Sequence of chain 1.C:
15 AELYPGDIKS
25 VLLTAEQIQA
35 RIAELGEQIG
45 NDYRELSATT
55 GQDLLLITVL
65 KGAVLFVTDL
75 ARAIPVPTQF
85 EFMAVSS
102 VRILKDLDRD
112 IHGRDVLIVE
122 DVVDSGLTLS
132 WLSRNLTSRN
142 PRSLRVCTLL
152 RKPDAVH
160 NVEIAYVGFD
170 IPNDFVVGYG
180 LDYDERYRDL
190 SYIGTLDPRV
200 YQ

Binding-site contacts:
Ligand atom C6 contacts residue VAL175 of chain 1.C at 3.7 Å (hydrophobic).
Ligand atom OAI contacts residue SER126 of chain 1.C at 3.0 Å (h-bond).
Ligand atom OAF contacts residue ASP181 of chain 1.C at 3.0 Å (salt-bridge).
Ligand atom OAH contacts residue THR129 of chain 1.C at 2.8 Å (h-bond).
Ligand atom OAH contacts residue SER126 of chain 1.C at 3.1 Å (h-bond).
Ligand atom CAK contacts residue VAL89 of chain 1.C at 3.5 Å (hydrophobic).
Ligand atom N2 contacts residue ASP181 of chain 1.C at 2.9 Å (salt-bridge).
Ligand atom PBF contacts residue SER126 of chain 1.C at 3.2 Å.
Ligand atom C2 contacts residue PHE174 of chain 1.C at 3.4 Å (hydrophobic).
Ligand atom N2 contacts residue PHE174 of chain 1.C at 3.6 Å.
Ligand atom OAI contacts residue ASP125 of chain 1.C at 2.7 Å (salt-bridge).
Ligand atom O6 contacts residue PHE174 of chain 1.C at 3.3 Å.
Ligand atom PBE contacts residue MG1 of chain 1.M at 3.6 Å.
Ligand atom N1 contacts residue PHE174 of chain 1.C at 3.4 Å.
Ligand atom OAE contacts residue VAL63 of chain 1.C at 3.6 Å.
Ligand atom C6 contacts residue PHE174 of chain 1.C at 3.5 Å (hydrophobic).
Ligand atom OAF contacts residue ARG187 of chain 1.C at 3.4 Å (salt-bridge).
Ligand atom OAC contacts residue GLY66 of chain 1.C at 2.8 Å (h-bond).
Ligand atom OAH contacts residue LEU128 of chain 1.C at 3.5 Å (h-bond).
Ligand atom PBF contacts residue GLY127 of chain 1.C at 3.6 Å.
Ligand atom OAC contacts residue LYS65 of chain 1.C at 3.1 Å (salt-bridge).
Ligand atom OAE contacts residue VAL89 of chain 1.C at 3.4 Å.
Ligand atom N1 contacts residue VAL175 of chain 1.C at 2.8 Å (h-bond).
Ligand atom O6 contacts residue ASP173 of chain 1.C at 3.5 Å (salt-bridge).
Ligand atom OAD contacts residue SER126 of chain 1.C at 2.6 Å (h-bond).
Ligand atom OAF contacts residue MG1 of chain 1.M at 2.2 Å.
Ligand atom OAC contacts residue LEU64 of chain 1.C at 3.6 Å.
Ligand atom OAG contacts residue LYS65 of chain 1.C at 2.9 Å (salt-bridge).
Ligand atom C6 contacts residue LYS153 of chain 1.C at 3.6 Å.
Ligand atom C8 contacts residue ASP125 of chain 1.C at 3.5 Å.
Ligand atom N7 contacts residue LYS153 of chain 1.C at 3.1 Å (salt-bridge).
Ligand atom N2 contacts residue VAL175 of chain 1.C at 3.5 Å (h-bond).
Ligand atom C5 contacts residue LYS153 of chain 1.C at 3.6 Å.
Ligand atom PBE contacts residue LYS65 of chain 1.C at 3.5 Å.
Ligand atom C2 contacts residue VAL175 of chain 1.C at 3.6 Å (hydrophobic).
Ligand atom O6 contacts residue LYS153 of chain 1.C at 2.7 Å (salt-bridge).
Ligand atom OAD contacts residue ASP125 of chain 1.C at 3.4 Å.
Ligand atom OAG contacts residue ARG187 of chain 1.C at 3.0 Å (salt-bridge).
Ligand atom OAI contacts residue GLY127 of chain 1.C at 2.7 Å (h-bond).
Ligand atom O6 contacts residue VAL175 of chain 1.C at 2.8 Å (h-bond).

The small molecule below binds the protein below.
Small molecule (SMILES): Nc1nc2c(ncn2CCN(CCN(CC=O)CCP(=O)(O)O)CCP(=O)(O)O)c(=O)[nH]1